Sequence of chain 1.G:
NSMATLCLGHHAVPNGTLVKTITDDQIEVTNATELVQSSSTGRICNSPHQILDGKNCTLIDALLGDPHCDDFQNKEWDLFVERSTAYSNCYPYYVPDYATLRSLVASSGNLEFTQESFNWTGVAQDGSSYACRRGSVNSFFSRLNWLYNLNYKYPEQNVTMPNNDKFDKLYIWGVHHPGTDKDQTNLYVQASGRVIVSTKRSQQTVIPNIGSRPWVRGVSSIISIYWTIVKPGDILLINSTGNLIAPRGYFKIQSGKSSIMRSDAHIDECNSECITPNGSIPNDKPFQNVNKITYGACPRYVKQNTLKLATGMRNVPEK

This protein binds this small molecule.
Small molecule (SMILES): CC(=O)N[C@H]1[C@H](O[C@H]2[C@H](O)[C@@H](NC(C)=O)CO[C@@H]2CO[C@@H]2O[C@@H](C)[C@@H](O)[C@@H](O)[C@@H]2O)O[C@H](CO)[C@@H](O[C@@H]2O[C@H](CO[C@H]3O[C@H](CO)[C@@H](O)[C@H](O)[C@@H]3O)[C@@H](O)[C@H](O)[C@@H]2O)[C@@H]1O

Binding-site contacts:
Ligand atom C3 contacts residue THR318 of chain 1.G at 4.1 Å.
Ligand atom N2 contacts residue THR318 of chain 1.G at 4.5 Å.
Ligand atom C6 contacts residue ASN38 of chain 1.G at 4.2 Å.
Ligand atom C4 contacts residue ASN38 of chain 1.G at 4.3 Å.
Ligand atom O6 contacts residue LEU52 of chain 1.H at 4.3 Å.
Ligand atom O5 contacts residue THR318 of chain 1.G at 4.4 Å.
Ligand atom C5 contacts residue ASN38 of chain 1.G at 4.4 Å.
Ligand atom C6 contacts residue THR24 of chain 1.G at 4.4 Å.
Ligand atom C2 contacts residue THR318 of chain 1.G at 3.5 Å.
Ligand atom C3 contacts residue ASN38 of chain 1.G at 3.8 Å.
Ligand atom O3 contacts residue ASN38 of chain 1.G at 4.2 Å.
Ligand atom C1 contacts residue ASN38 of chain 1.G at 1.4 Å.
Ligand atom C5 contacts residue ASN38 of chain 1.G at 3.5 Å.
Ligand atom C1 contacts residue ASN38 of chain 1.G at 4.1 Å.
Ligand atom C6 contacts residue ASN38 of chain 1.G at 3.3 Å.
Ligand atom C7 contacts residue ASN38 of chain 1.G at 3.7 Å.
Ligand atom O5 contacts residue ALA39 of chain 1.G at 3.9 Å.
Ligand atom C2 contacts residue ASN38 of chain 1.G at 2.5 Å.
Ligand atom O7 contacts residue ASN38 of chain 1.G at 3.5 Å (h-bond).
Ligand atom O3 contacts residue ALA39 of chain 1.G at 3.9 Å.
Ligand atom O5 contacts residue ASN38 of chain 1.G at 2.4 Å (h-bond).
Ligand atom O4 contacts residue ASN22 of chain 1.G at 4.4 Å.
Ligand atom O3 contacts residue THR40 of chain 1.G at 4.2 Å.
Ligand atom N2 contacts residue ASN38 of chain 1.G at 3.3 Å (h-bond).
Ligand atom O5 contacts residue ASN38 of chain 1.G at 4.1 Å.
Ligand atom O3 contacts residue THR318 of chain 1.G at 3.5 Å (h-bond).
Ligand atom C1 contacts residue THR318 of chain 1.G at 3.9 Å.

Sequence of chain 1.H:
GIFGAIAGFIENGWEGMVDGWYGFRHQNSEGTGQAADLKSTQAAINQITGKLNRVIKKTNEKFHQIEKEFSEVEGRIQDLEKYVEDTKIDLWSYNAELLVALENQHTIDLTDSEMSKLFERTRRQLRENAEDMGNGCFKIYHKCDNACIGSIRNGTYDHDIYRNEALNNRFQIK